Sequence of chain 1.E:
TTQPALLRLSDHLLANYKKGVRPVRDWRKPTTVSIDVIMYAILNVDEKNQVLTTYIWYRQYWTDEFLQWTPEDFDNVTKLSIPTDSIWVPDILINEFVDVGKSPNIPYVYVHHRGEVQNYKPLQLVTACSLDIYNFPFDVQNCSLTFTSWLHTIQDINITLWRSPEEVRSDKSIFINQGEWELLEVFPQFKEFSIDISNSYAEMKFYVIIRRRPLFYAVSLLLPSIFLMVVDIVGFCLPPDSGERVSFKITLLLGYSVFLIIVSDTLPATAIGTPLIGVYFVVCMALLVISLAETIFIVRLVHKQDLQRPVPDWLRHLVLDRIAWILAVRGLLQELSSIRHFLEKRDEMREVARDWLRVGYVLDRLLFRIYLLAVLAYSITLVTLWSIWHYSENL

Sequence of chain 1.D:
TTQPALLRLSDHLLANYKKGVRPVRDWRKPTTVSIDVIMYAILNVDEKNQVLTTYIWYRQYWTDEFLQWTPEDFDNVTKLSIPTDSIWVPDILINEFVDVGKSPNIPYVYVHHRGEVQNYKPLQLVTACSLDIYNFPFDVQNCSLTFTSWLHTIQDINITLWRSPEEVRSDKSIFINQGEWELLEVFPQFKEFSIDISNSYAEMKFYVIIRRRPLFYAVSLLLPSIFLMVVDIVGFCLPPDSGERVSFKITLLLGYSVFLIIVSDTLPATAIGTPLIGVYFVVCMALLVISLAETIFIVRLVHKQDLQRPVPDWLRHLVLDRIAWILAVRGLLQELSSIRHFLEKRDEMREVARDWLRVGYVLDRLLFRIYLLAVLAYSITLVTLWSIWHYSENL

A protein and the small-molecule ligand that binds it are described below.
Small molecule (SMILES): NCCc1c[nH]c2ccc(O)cc12

Binding-site contacts:
Ligand atom CH2 contacts residue TYR139 of chain 1.D at 3.8 Å (hydrophobic).
Ligand atom CD1 contacts residue TRP138 of chain 1.D at 4.3 Å (hydrophobic).
Ligand atom OH contacts residue TRP138 of chain 1.D at 3.9 Å.
Ligand atom CA contacts residue TRP231 of chain 1.E at 3.3 Å (hydrophobic).
Ligand atom CB contacts residue TYR282 of chain 1.E at 4.0 Å (hydrophobic).
Ligand atom OH contacts residue TYR139 of chain 1.D at 3.2 Å (h-bond).
Ligand atom NE1 contacts residue ILE276 of chain 1.E at 3.8 Å.
Ligand atom CZ3 contacts residue TYR139 of chain 1.D at 4.0 Å (hydrophobic).
Ligand atom CD1 contacts residue ILE276 of chain 1.E at 3.8 Å (hydrophobic).
Ligand atom CD2 contacts residue TRP138 of chain 1.D at 3.6 Å (hydrophobic).
Ligand atom NZ contacts residue TYR282 of chain 1.E at 4.0 Å.
Ligand atom OH contacts residue TRP231 of chain 1.E at 2.9 Å (h-bond).
Ligand atom CE3 contacts residue TRP231 of chain 1.E at 3.5 Å (hydrophobic).
Ligand atom CH2 contacts residue TRP138 of chain 1.D at 4.0 Å (hydrophobic).
Ligand atom CZ2 contacts residue ARG140 of chain 1.D at 3.8 Å.
Ligand atom CH2 contacts residue TYR201 of chain 1.D at 3.6 Å (hydrophobic).
Ligand atom NZ contacts residue TRP231 of chain 1.E at 3.6 Å.
Ligand atom CZ3 contacts residue TYR201 of chain 1.D at 3.5 Å (hydrophobic).
Ligand atom OH contacts residue LYS202 of chain 1.D at 3.6 Å (salt-bridge).
Ligand atom NZ contacts residue SER230 of chain 1.E at 3.2 Å (h-bond).
Ligand atom CE3 contacts residue TRP138 of chain 1.D at 3.6 Å (hydrophobic).
Ligand atom CG contacts residue TRP138 of chain 1.D at 3.7 Å (hydrophobic).
Ligand atom CZ3 contacts residue TRP138 of chain 1.D at 3.9 Å (hydrophobic).
Ligand atom CD2 contacts residue TYR201 of chain 1.D at 3.9 Å (hydrophobic).
Ligand atom NE1 contacts residue TYR201 of chain 1.D at 4.3 Å.
Ligand atom CD1 contacts residue TYR282 of chain 1.E at 4.0 Å (hydrophobic).
Ligand atom OH contacts residue TYR201 of chain 1.D at 4.1 Å.
Ligand atom CZ2 contacts residue ILE119 of chain 1.D at 4.0 Å (hydrophobic).
Ligand atom CA contacts residue SER230 of chain 1.E at 4.3 Å.
Ligand atom CA contacts residue TYR282 of chain 1.E at 4.0 Å (hydrophobic).
Ligand atom CH2 contacts residue ARG140 of chain 1.D at 4.1 Å.
Ligand atom CE2 contacts residue TRP138 of chain 1.D at 4.0 Å (hydrophobic).
Ligand atom CE3 contacts residue TYR201 of chain 1.D at 3.7 Å (hydrophobic).
Ligand atom CB contacts residue PHE274 of chain 1.E at 4.2 Å (hydrophobic).
Ligand atom NZ contacts residue THR229 of chain 1.E at 4.4 Å.
Ligand atom CZ2 contacts residue TYR201 of chain 1.D at 3.7 Å (hydrophobic).
Ligand atom CG contacts residue TYR282 of chain 1.E at 4.2 Å (hydrophobic).
Ligand atom CB contacts residue TRP138 of chain 1.D at 3.8 Å (hydrophobic).
Ligand atom CE2 contacts residue TYR201 of chain 1.D at 3.8 Å (hydrophobic).
Ligand atom CZ3 contacts residue TRP231 of chain 1.E at 3.6 Å (hydrophobic).